Binding-site contacts:
Ligand atom O6 contacts residue ARG85 of chain 3.B at 4.5 Å.
Ligand atom C8 contacts residue LYS75 of chain 3.B at 3.5 Å.
Ligand atom C5 contacts residue ASN82 of chain 3.B at 3.7 Å.
Ligand atom C7 contacts residue ASN82 of chain 3.B at 3.6 Å.
Ligand atom O7 contacts residue ASN79 of chain 3.B at 3.4 Å (h-bond).
Ligand atom C7 contacts residue ASN79 of chain 3.B at 4.3 Å.
Ligand atom O3 contacts residue LYS75 of chain 3.B at 4.2 Å.
Ligand atom N2 contacts residue LYS75 of chain 3.B at 4.0 Å.
Ligand atom C2 contacts residue ASN82 of chain 3.B at 2.6 Å.
Ligand atom C4 contacts residue ASN82 of chain 3.B at 4.5 Å.
Ligand atom C7 contacts residue GLY78 of chain 3.B at 4.5 Å.
Ligand atom C7 contacts residue LYS75 of chain 3.B at 3.3 Å.
Ligand atom O7 contacts residue ASN82 of chain 3.B at 3.6 Å.
Ligand atom N2 contacts residue ASN82 of chain 3.B at 3.1 Å (h-bond).
Ligand atom O3 contacts residue GLU72 of chain 3.B at 4.2 Å.
Ligand atom C8 contacts residue ASN79 of chain 3.B at 4.2 Å.
Ligand atom O6 contacts residue ARG295 of chain 3.A at 4.0 Å.
Ligand atom O5 contacts residue ASN82 of chain 3.B at 2.5 Å (h-bond).
Ligand atom C3 contacts residue ASN82 of chain 3.B at 4.0 Å.
Ligand atom C1 contacts residue ASN82 of chain 3.B at 1.5 Å.
Ligand atom O7 contacts residue LYS75 of chain 3.B at 3.1 Å (salt-bridge).
Ligand atom C7 contacts residue GLU72 of chain 3.B at 4.4 Å.
Ligand atom C8 contacts residue ILE73 of chain 3.B at 4.5 Å (hydrophobic).
Ligand atom C8 contacts residue GLU72 of chain 3.B at 3.6 Å.
Ligand atom C8 contacts residue GLY78 of chain 3.B at 3.9 Å.

The protein below binds the small molecule below.
Small molecule (SMILES): CC(=O)N[C@@H]1[C@@H](O)[C@H](O)[C@@H](CO)O[C@H]1O

Sequence of chain 3.A:
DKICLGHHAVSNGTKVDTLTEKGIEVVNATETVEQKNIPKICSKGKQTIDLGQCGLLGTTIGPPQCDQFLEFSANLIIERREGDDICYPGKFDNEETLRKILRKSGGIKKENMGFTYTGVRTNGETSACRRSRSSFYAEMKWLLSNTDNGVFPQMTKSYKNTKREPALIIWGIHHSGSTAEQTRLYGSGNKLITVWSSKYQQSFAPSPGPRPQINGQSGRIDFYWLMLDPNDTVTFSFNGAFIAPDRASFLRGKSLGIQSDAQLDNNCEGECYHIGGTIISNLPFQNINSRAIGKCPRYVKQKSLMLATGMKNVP

Sequence of chain 3.B:
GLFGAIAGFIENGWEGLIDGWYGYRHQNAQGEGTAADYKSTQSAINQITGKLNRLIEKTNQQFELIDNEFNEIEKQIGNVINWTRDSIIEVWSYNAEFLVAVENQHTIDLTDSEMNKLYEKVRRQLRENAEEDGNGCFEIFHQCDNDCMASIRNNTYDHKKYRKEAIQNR